Binding-site contacts:
Ligand atom O05 contacts residue MET125 of chain 1.B at 3.2 Å (h-bond).
Ligand atom C13 contacts residue NDP1 of chain 1.H at 3.5 Å.
Ligand atom O06 contacts residue MET177 of chain 1.B at 2.2 Å (h-bond).
Ligand atom C25 contacts residue NDP1 of chain 1.H at 3.5 Å.
Ligand atom C11 contacts residue HIS276 of chain 1.B at 3.4 Å.
Ligand atom C23 contacts residue MET125 of chain 1.B at 3.8 Å (hydrophobic).
Ligand atom C09 contacts residue NDP1 of chain 1.H at 3.6 Å.
Ligand atom C20 contacts residue MET177 of chain 1.B at 3.5 Å (hydrophobic).
Ligand atom O04 contacts residue THR179 of chain 1.B at 3.8 Å.
Ligand atom C15 contacts residue NDP1 of chain 1.H at 3.4 Å.
Ligand atom C24 contacts residue MET177 of chain 1.B at 3.3 Å (hydrophobic).
Ligand atom O04 contacts residue MET177 of chain 1.B at 2.9 Å (h-bond).
Ligand atom C25 contacts residue ILE280 of chain 1.B at 3.6 Å (hydrophobic).
Ligand atom C19 contacts residue MET125 of chain 1.B at 3.6 Å (hydrophobic).
Ligand atom C21 contacts residue NDP1 of chain 1.H at 3.5 Å.
Ligand atom C26 contacts residue ASN173 of chain 1.B at 3.5 Å.
Ligand atom O01 contacts residue HIS276 of chain 1.B at 3.8 Å.
Ligand atom C26 contacts residue THR179 of chain 1.B at 3.4 Å.
Ligand atom O05 contacts residue LYS144 of chain 1.B at 3.9 Å.
Ligand atom C07 contacts residue VAL92 of chain 1.B at 3.7 Å (hydrophobic).
Ligand atom O05 contacts residue GLY124 of chain 1.B at 3.3 Å.
Ligand atom C12 contacts residue VAL92 of chain 1.B at 3.6 Å (hydrophobic).
Ligand atom C23 contacts residue NDP1 of chain 1.H at 3.6 Å.
Ligand atom C26 contacts residue TYR169 of chain 1.B at 3.6 Å (hydrophobic).
Ligand atom O03 contacts residue GLY124 of chain 1.B at 3.6 Å.
Ligand atom O02 contacts residue NDP1 of chain 1.H at 3.6 Å.
Ligand atom C26 contacts residue LEU180 of chain 1.B at 3.1 Å (hydrophobic).
Ligand atom C08 contacts residue VAL92 of chain 1.B at 3.7 Å (hydrophobic).
Ligand atom C19 contacts residue NDP1 of chain 1.H at 3.5 Å.
Ligand atom O03 contacts residue NDP1 of chain 1.H at 3.5 Å (h-bond).
Ligand atom C17 contacts residue NDP1 of chain 1.H at 3.9 Å.
Ligand atom C17 contacts residue VAL92 of chain 1.B at 3.6 Å (hydrophobic).
Ligand atom C12 contacts residue TYR169 of chain 1.B at 3.8 Å (hydrophobic).
Ligand atom C10 contacts residue PHE170 of chain 1.B at 3.9 Å (hydrophobic).
Ligand atom O02 contacts residue VAL92 of chain 1.B at 2.7 Å.
Ligand atom O01 contacts residue VAL92 of chain 1.B at 3.5 Å.
Ligand atom C15 contacts residue PHE170 of chain 1.B at 3.9 Å (hydrophobic).
Ligand atom O03 contacts residue MET125 of chain 1.B at 3.2 Å (h-bond).
Ligand atom C09 contacts residue PHE170 of chain 1.B at 3.6 Å (hydrophobic).
Ligand atom O04 contacts residue ASN173 of chain 1.B at 3.9 Å.

Sequence of chain 1.B:
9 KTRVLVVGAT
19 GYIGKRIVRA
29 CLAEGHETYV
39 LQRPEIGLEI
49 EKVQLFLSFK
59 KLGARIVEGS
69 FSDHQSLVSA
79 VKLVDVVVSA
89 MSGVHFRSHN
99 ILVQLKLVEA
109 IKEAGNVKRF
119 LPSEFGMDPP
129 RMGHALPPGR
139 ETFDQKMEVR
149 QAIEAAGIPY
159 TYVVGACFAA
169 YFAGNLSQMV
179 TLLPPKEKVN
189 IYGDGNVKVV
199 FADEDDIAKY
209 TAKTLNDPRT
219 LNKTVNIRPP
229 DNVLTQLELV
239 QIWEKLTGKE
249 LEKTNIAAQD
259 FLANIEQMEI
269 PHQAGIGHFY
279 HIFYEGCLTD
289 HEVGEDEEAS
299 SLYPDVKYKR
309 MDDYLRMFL

Sequence of chain 1.A:
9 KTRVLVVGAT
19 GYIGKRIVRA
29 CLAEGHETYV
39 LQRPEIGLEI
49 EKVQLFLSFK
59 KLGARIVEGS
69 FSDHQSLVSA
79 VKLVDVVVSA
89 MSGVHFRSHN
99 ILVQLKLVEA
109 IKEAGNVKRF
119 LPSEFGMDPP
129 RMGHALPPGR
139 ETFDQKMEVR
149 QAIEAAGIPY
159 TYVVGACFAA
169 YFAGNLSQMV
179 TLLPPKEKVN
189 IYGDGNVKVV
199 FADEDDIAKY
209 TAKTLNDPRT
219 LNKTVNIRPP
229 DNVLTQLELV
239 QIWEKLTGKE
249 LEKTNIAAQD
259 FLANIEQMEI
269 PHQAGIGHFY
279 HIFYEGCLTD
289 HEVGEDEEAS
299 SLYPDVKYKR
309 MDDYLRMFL

This protein binds this small molecule.
Small molecule (SMILES): COc1cc(C[C@@H](CO)[C@H](CO)Cc2ccc(O)c(OC)c2)ccc1O